Sequence of chain 1.B:
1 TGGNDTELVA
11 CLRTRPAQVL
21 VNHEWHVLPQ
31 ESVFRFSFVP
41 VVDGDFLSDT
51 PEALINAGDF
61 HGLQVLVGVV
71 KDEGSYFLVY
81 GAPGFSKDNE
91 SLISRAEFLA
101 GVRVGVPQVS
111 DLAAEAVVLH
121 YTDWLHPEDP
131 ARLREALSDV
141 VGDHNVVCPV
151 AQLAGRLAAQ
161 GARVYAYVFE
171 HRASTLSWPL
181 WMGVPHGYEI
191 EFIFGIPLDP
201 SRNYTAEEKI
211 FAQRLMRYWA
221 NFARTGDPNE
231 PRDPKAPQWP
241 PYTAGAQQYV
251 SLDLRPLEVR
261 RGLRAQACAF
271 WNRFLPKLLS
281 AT

Binding-site contacts:
Ligand atom N2 contacts residue GLY84 of chain 1.B at 4.1 Å.
Ligand atom O7 contacts residue ASN89 of chain 1.B at 3.9 Å.
Ligand atom C8 contacts residue GLY84 of chain 1.B at 4.2 Å.
Ligand atom C8 contacts residue PHE85 of chain 1.B at 4.3 Å (hydrophobic).
Ligand atom O5 contacts residue SER86 of chain 1.B at 3.6 Å.
Ligand atom C5 contacts residue ASN89 of chain 1.B at 4.4 Å.
Ligand atom O7 contacts residue ALA82 of chain 1.B at 4.5 Å.
Ligand atom C5 contacts residue SER86 of chain 1.B at 4.0 Å.
Ligand atom C1 contacts residue ASN89 of chain 1.B at 1.4 Å.
Ligand atom C6 contacts residue SER86 of chain 1.B at 3.8 Å.
Ligand atom C3 contacts residue ASN89 of chain 1.B at 3.8 Å.
Ligand atom C1 contacts residue GLY84 of chain 1.B at 3.9 Å.
Ligand atom C6 contacts residue SER86 of chain 1.B at 4.4 Å.
Ligand atom N2 contacts residue ASN89 of chain 1.B at 3.0 Å (h-bond).
Ligand atom C2 contacts residue ASN89 of chain 1.B at 2.5 Å.
Ligand atom O7 contacts residue GLY84 of chain 1.B at 3.2 Å (h-bond).
Ligand atom C4 contacts residue ASN89 of chain 1.B at 4.2 Å.
Ligand atom C8 contacts residue LEU92 of chain 1.B at 3.8 Å (hydrophobic).
Ligand atom C5 contacts residue GLY84 of chain 1.B at 4.2 Å.
Ligand atom C2 contacts residue GLY84 of chain 1.B at 4.2 Å.
Ligand atom C6 contacts residue ASP88 of chain 1.B at 4.1 Å.
Ligand atom O7 contacts residue PRO83 of chain 1.B at 3.8 Å.
Ligand atom C6 contacts residue ASN89 of chain 1.B at 4.4 Å.
Ligand atom C6 contacts residue PHE85 of chain 1.B at 4.2 Å (hydrophobic).
Ligand atom C5 contacts residue ASN89 of chain 1.B at 3.6 Å.
Ligand atom O5 contacts residue SER86 of chain 1.B at 3.8 Å.
Ligand atom C8 contacts residue ALA82 of chain 1.B at 4.0 Å (hydrophobic).
Ligand atom C3 contacts residue GLY84 of chain 1.B at 3.9 Å.
Ligand atom O4 contacts residue GLY84 of chain 1.B at 4.2 Å.
Ligand atom C7 contacts residue GLY84 of chain 1.B at 3.9 Å.
Ligand atom C7 contacts residue ASN89 of chain 1.B at 3.7 Å.
Ligand atom C1 contacts residue SER86 of chain 1.B at 4.2 Å.
Ligand atom O5 contacts residue ASN89 of chain 1.B at 2.3 Å (h-bond).
Ligand atom C5 contacts residue PHE85 of chain 1.B at 4.3 Å (hydrophobic).

The small molecule below binds the protein below.
Small molecule (SMILES): CC(=O)N[C@H]1[C@H](O[C@H]2[C@H](O)[C@@H](NC(C)=O)CO[C@@H]2CO[C@@H]2O[C@@H](C)[C@@H](O)[C@@H](O)[C@@H]2O)O[C@H](CO)[C@@H](O[C@@H]2O[C@H](CO)[C@@H](O)[C@H](O)[C@@H]2O)[C@@H]1O